A protein and the small-molecule ligand that binds it are described below.
Small molecule (SMILES): CCC[C@@H](C)[C@H]1CC[C@H]2[C@@H]3[C@H](OCCO[C@@H]4O[C@H](CO)[C@@H](O[C@H]5O[C@H](CO)[C@@H](O)[C@H](O)[C@H]5O)[C@H](O)[C@H]4O)C[C@@H]4C[C@H](OCCO[C@@H]5O[C@H](CO)[C@@H](O[C@H]6O[C@H](CO)[C@@H](O)[C@H](O)[C@H]6O)[C@H](O)[C@H]5O)CC[C@]4(C)[C@H]3C[C@H](OCCO[C@@H]3O[C@H](CO)[C@@H](O[C@H]4O[C@H](CO)[C@@H](O)[C@H](O)[C@H]4O)[C@H](O)[C@H]3O)[C@]12C

Sequence of chain 1.A:
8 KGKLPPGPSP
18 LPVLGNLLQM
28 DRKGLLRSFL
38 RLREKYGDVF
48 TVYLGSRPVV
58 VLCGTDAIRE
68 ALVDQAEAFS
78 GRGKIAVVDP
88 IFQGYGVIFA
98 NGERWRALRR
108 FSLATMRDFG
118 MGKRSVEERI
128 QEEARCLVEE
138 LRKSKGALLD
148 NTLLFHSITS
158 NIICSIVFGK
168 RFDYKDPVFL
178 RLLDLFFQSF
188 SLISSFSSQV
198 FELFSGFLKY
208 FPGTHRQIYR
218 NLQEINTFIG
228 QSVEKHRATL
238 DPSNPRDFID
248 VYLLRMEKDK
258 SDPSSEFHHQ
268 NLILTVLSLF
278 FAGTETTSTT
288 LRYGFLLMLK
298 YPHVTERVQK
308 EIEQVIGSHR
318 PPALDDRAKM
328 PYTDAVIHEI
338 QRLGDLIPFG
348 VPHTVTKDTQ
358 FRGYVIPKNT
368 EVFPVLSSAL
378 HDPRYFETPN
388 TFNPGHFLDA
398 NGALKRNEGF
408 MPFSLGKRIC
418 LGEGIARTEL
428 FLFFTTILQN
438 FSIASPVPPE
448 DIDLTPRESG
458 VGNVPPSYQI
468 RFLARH

Binding-site contacts:
Ligand atom C24 contacts residue CM51 of chain 1.D at 3.9 Å.
Ligand atom C53 contacts residue GLU455 of chain 1.A at 4.4 Å.
Ligand atom C12 contacts residue PHE193 of chain 1.A at 4.2 Å (hydrophobic).
Ligand atom C24 contacts residue VAL197 of chain 1.A at 4.5 Å (hydrophobic).
Ligand atom O16 contacts residue SER194 of chain 1.A at 4.3 Å.
Ligand atom O17 contacts residue ARG29 of chain 1.A at 4.0 Å.
Ligand atom C24 contacts residue PHE193 of chain 1.A at 4.0 Å (hydrophobic).
Ligand atom C25 contacts residue PHE201 of chain 1.A at 3.8 Å (hydrophobic).
Ligand atom C30 contacts residue LEU205 of chain 1.A at 4.0 Å (hydrophobic).
Ligand atom C30 contacts residue PHE201 of chain 1.A at 4.1 Å (hydrophobic).
Ligand atom C51 contacts residue GLU455 of chain 1.A at 3.6 Å.
Ligand atom O26 contacts residue PHE193 of chain 1.A at 3.0 Å (h-bond).
Ligand atom C29 contacts residue PHE201 of chain 1.A at 3.9 Å (hydrophobic).
Ligand atom O15 contacts residue SER194 of chain 1.A at 4.2 Å.
Ligand atom O15 contacts residue VAL197 of chain 1.A at 4.2 Å.
Ligand atom C8 contacts residue PHE193 of chain 1.A at 4.4 Å (hydrophobic).
Ligand atom C50 contacts residue PHE193 of chain 1.A at 3.5 Å (hydrophobic).
Ligand atom C10 contacts residue CM51 of chain 1.D at 4.3 Å.
Ligand atom O10 contacts residue PHE193 of chain 1.A at 3.7 Å.
Ligand atom C52 contacts residue PHE193 of chain 1.A at 4.0 Å (hydrophobic).
Ligand atom C19 contacts residue VAL197 of chain 1.A at 4.5 Å (hydrophobic).
Ligand atom C54 contacts residue PHE193 of chain 1.A at 3.7 Å (hydrophobic).
Ligand atom C20 contacts residue VAL197 of chain 1.A at 4.3 Å (hydrophobic).
Ligand atom C25 contacts residue LEU24 of chain 1.A at 3.8 Å (hydrophobic).
Ligand atom C29 contacts residue VAL20 of chain 1.A at 3.9 Å (hydrophobic).
Ligand atom C29 contacts residue PHE204 of chain 1.A at 3.4 Å (hydrophobic).
Ligand atom C28 contacts residue PHE204 of chain 1.A at 3.8 Å (hydrophobic).
Ligand atom O23 contacts residue GLU455 of chain 1.A at 4.1 Å.
Ligand atom C51 contacts residue PHE193 of chain 1.A at 3.7 Å (hydrophobic).
Ligand atom C36 contacts residue ARG29 of chain 1.A at 4.4 Å.
Ligand atom C9 contacts residue CM51 of chain 1.D at 3.8 Å.
Ligand atom C28 contacts residue PHE201 of chain 1.A at 4.1 Å (hydrophobic).
Ligand atom O26 contacts residue GLU455 of chain 1.A at 2.9 Å (salt-bridge).
Ligand atom O22 contacts residue PHE193 of chain 1.A at 3.7 Å.
Ligand atom C53 contacts residue PHE193 of chain 1.A at 3.8 Å (hydrophobic).
Ligand atom C49 contacts residue PHE193 of chain 1.A at 4.0 Å (hydrophobic).
Ligand atom C43 contacts residue PHE193 of chain 1.A at 4.3 Å (hydrophobic).
Ligand atom O26 contacts residue SER192 of chain 1.A at 3.8 Å.
Ligand atom O10 contacts residue ARG29 of chain 1.A at 4.4 Å.
Ligand atom C26 contacts residue PHE201 of chain 1.A at 4.1 Å (hydrophobic).